Binding-site contacts:
Ligand atom C4B contacts residue ASP137 of chain 1.A at 3.5 Å.
Ligand atom C6 contacts residue PHE111 of chain 1.A at 3.5 Å (hydrophobic).
Ligand atom C2B contacts residue VAL138 of chain 1.A at 3.6 Å (hydrophobic).
Ligand atom C4 contacts residue ASP235 of chain 1.A at 3.6 Å.
Ligand atom O1A contacts residue MN1 of chain 1.H at 2.1 Å.
Ligand atom PB contacts residue MN1 of chain 1.H at 3.2 Å.
Ligand atom O2' contacts residue PRO72 of chain 1.A at 2.7 Å (h-bond).
Ligand atom C2 contacts residue ARG74 of chain 1.A at 3.6 Å.
Ligand atom PA contacts residue ARG76 of chain 1.A at 3.6 Å.
Ligand atom O3' contacts residue ASP137 of chain 1.A at 3.2 Å.
Ligand atom O3' contacts residue ASP139 of chain 1.A at 2.9 Å (salt-bridge).
Ligand atom O1B contacts residue TRP199 of chain 1.A at 3.1 Å (h-bond).
Ligand atom PA contacts residue MN1 of chain 1.H at 3.3 Å.
Ligand atom C1B contacts residue PRO72 of chain 1.A at 3.6 Å (hydrophobic).
Ligand atom O1A contacts residue HIS232 of chain 1.A at 3.1 Å (h-bond).
Ligand atom O1A contacts residue ASP139 of chain 1.A at 2.9 Å (salt-bridge).
Ligand atom O2A contacts residue ARG76 of chain 1.A at 3.3 Å (salt-bridge).
Ligand atom O1B contacts residue LYS164 of chain 1.A at 3.5 Å (salt-bridge).
Ligand atom O4 contacts residue ASP235 of chain 1.A at 3.2 Å.
Ligand atom O3B contacts residue HIS232 of chain 1.A at 3.3 Å (h-bond).
Ligand atom O3A contacts residue MN1 of chain 1.H at 3.5 Å.
Ligand atom O2 contacts residue PRO72 of chain 1.A at 3.5 Å (h-bond).
Ligand atom C2B contacts residue PRO72 of chain 1.A at 3.6 Å (hydrophobic).
Ligand atom O3B contacts residue MN1 of chain 1.H at 1.9 Å.
Ligand atom C5 contacts residue ASP235 of chain 1.A at 3.5 Å.
Ligand atom O3B contacts residue HIS229 of chain 1.A at 3.1 Å (h-bond).
Ligand atom O2 contacts residue ARG74 of chain 1.A at 2.8 Å (salt-bridge).
Ligand atom O2 contacts residue PHE73 of chain 1.A at 3.2 Å.
Ligand atom N3 contacts residue ARG74 of chain 1.A at 2.8 Å (salt-bridge).
Ligand atom O2' contacts residue VAL138 of chain 1.A at 3.2 Å (h-bond).
Ligand atom O2B contacts residue HIS232 of chain 1.A at 3.5 Å.
Ligand atom N1 contacts residue PHE111 of chain 1.A at 3.4 Å.
Ligand atom O2 contacts residue ARG76 of chain 1.A at 3.4 Å.
Ligand atom C5B contacts residue ASP137 of chain 1.A at 3.3 Å.
Ligand atom C2 contacts residue PHE111 of chain 1.A at 3.6 Å (hydrophobic).
Ligand atom O2A contacts residue HIS232 of chain 1.A at 3.6 Å.
Ligand atom O4 contacts residue ARG74 of chain 1.A at 3.5 Å (salt-bridge).
Ligand atom O3' contacts residue VAL138 of chain 1.A at 3.5 Å (h-bond).
Ligand atom O3B contacts residue LYS164 of chain 1.A at 3.2 Å (salt-bridge).
Ligand atom O1A contacts residue ARG76 of chain 1.A at 3.0 Å (salt-bridge).

The small molecule below binds the protein below.
Small molecule (SMILES): NCCCCCCO[P](=O)(O)O[P](=O)(O)OC[C@H]1O[C@@H](n2ccc(=O)[nH]c2=O)[C@H](O)[C@@H]1O

Sequence of chain 1.A:
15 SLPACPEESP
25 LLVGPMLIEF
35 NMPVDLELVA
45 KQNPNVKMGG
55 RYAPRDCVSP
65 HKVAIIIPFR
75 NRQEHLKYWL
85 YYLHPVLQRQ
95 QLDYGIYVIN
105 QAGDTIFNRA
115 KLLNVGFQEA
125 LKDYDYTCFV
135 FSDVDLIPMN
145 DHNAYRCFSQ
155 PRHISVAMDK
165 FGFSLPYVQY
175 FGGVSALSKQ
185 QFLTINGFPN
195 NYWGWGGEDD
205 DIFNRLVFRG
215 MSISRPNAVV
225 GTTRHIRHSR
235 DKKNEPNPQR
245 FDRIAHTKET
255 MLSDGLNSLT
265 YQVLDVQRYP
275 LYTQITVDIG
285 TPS